The protein below binds the small molecule below.
Small molecule (SMILES): COc1ccc(NC(=O)[C@H](C)Nc2nc3c(cnn3-c3ccccc3C)c(=O)[nH]2)cc1

Binding-site contacts:
Ligand atom C16 contacts residue GLN273 of chain 1.A at 3.4 Å.
Ligand atom N18 contacts residue LEU240 of chain 1.A at 3.6 Å.
Ligand atom N18 contacts residue GLN273 of chain 1.A at 4.0 Å.
Ligand atom C16 contacts residue PHE276 of chain 1.A at 3.4 Å (hydrophobic).
Ligand atom C4 contacts residue TYR244 of chain 1.A at 4.1 Å (hydrophobic).
Ligand atom C16 contacts residue LEU240 of chain 1.A at 3.9 Å (hydrophobic).
Ligand atom N23 contacts residue PHE276 of chain 1.A at 3.4 Å.
Ligand atom C20 contacts residue ALA272 of chain 1.A at 3.4 Å (hydrophobic).
Ligand atom N15 contacts residue LEU240 of chain 1.A at 3.6 Å.
Ligand atom C6 contacts residue LEU240 of chain 1.A at 4.0 Å (hydrophobic).
Ligand atom C21 contacts residue TYR244 of chain 1.A at 4.0 Å (hydrophobic).
Ligand atom O17 contacts residue GLN273 of chain 1.A at 2.9 Å (h-bond).
Ligand atom N15 contacts residue PHE276 of chain 1.A at 3.7 Å.
Ligand atom C28 contacts residue MET185 of chain 1.A at 3.7 Å (hydrophobic).
Ligand atom N9 contacts residue ILE223 of chain 1.A at 3.9 Å.
Ligand atom CL1 contacts residue PHE276 of chain 1.A at 3.3 Å (hydrophobic).
Ligand atom O30 contacts residue MET185 of chain 1.A at 3.2 Å.
Ligand atom C14 contacts residue GLN273 of chain 1.A at 3.8 Å.
Ligand atom C20 contacts residue PHE261 of chain 1.A at 4.0 Å (hydrophobic).
Ligand atom CL1 contacts residue MET185 of chain 1.A at 4.1 Å (hydrophobic).
Ligand atom N18 contacts residue ALA272 of chain 1.A at 4.0 Å.
Ligand atom C12 contacts residue LEU240 of chain 1.A at 3.7 Å (hydrophobic).
Ligand atom N13 contacts residue LEU240 of chain 1.A at 3.0 Å.
Ligand atom C27 contacts residue MET185 of chain 1.A at 3.8 Å (hydrophobic).
Ligand atom C3 contacts residue MET185 of chain 1.A at 3.7 Å (hydrophobic).
Ligand atom O17 contacts residue PHE276 of chain 1.A at 3.4 Å.
Ligand atom C11 contacts residue LEU240 of chain 1.A at 3.3 Å (hydrophobic).
Ligand atom C14 contacts residue LEU240 of chain 1.A at 3.2 Å (hydrophobic).
Ligand atom N8 contacts residue LEU240 of chain 1.A at 4.0 Å.
Ligand atom C19 contacts residue ALA272 of chain 1.A at 3.6 Å (hydrophobic).
Ligand atom C19 contacts residue PHE276 of chain 1.A at 4.1 Å (hydrophobic).
Ligand atom C21 contacts residue PHE276 of chain 1.A at 4.0 Å (hydrophobic).
Ligand atom C10 contacts residue PHE276 of chain 1.A at 3.8 Å (hydrophobic).
Ligand atom C12 contacts residue PHE276 of chain 1.A at 3.6 Å (hydrophobic).
Ligand atom C5 contacts residue HIS72 of chain 1.A at 3.7 Å.
Ligand atom O22 contacts residue PHE261 of chain 1.A at 4.0 Å.
Ligand atom N15 contacts residue GLN273 of chain 1.A at 2.8 Å (h-bond).
Ligand atom N13 contacts residue TYR244 of chain 1.A at 4.0 Å.
Ligand atom C11 contacts residue PHE276 of chain 1.A at 4.0 Å (hydrophobic).
Ligand atom O22 contacts residue TYR244 of chain 1.A at 2.8 Å (h-bond).

Sequence of chain 1.A:
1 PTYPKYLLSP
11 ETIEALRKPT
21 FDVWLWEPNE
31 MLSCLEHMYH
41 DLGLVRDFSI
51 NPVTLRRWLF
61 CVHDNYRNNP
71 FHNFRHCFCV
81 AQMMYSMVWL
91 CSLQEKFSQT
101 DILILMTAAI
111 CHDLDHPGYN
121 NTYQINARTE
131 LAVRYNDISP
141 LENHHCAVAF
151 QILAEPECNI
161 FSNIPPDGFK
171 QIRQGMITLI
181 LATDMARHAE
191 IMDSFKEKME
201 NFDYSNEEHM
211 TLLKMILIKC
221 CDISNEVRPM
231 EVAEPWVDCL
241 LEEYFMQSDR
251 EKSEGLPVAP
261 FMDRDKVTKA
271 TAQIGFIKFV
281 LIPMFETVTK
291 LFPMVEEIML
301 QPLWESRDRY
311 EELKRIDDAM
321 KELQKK